Binding-site contacts:
Ligand atom C2 contacts residue ASN56 of chain 1.E at 2.6 Å.
Ligand atom O7 contacts residue HIS68 of chain 1.E at 4.3 Å.
Ligand atom C7 contacts residue ASN56 of chain 1.E at 3.7 Å.
Ligand atom O7 contacts residue ASN56 of chain 1.E at 3.7 Å.
Ligand atom C8 contacts residue LYS55 of chain 1.E at 4.0 Å.
Ligand atom C4 contacts residue ASN56 of chain 1.E at 4.2 Å.
Ligand atom O5 contacts residue ASN56 of chain 1.E at 2.3 Å (h-bond).
Ligand atom N2 contacts residue ASN56 of chain 1.E at 3.1 Å (h-bond).
Ligand atom O6 contacts residue TYR87 of chain 1.E at 4.3 Å.
Ligand atom C1 contacts residue ASN56 of chain 1.E at 1.4 Å.
Ligand atom C5 contacts residue ASN56 of chain 1.E at 3.6 Å.
Ligand atom C3 contacts residue ASN56 of chain 1.E at 3.9 Å.
Ligand atom O5 contacts residue TYR87 of chain 1.E at 4.0 Å.

Sequence of chain 1.E:
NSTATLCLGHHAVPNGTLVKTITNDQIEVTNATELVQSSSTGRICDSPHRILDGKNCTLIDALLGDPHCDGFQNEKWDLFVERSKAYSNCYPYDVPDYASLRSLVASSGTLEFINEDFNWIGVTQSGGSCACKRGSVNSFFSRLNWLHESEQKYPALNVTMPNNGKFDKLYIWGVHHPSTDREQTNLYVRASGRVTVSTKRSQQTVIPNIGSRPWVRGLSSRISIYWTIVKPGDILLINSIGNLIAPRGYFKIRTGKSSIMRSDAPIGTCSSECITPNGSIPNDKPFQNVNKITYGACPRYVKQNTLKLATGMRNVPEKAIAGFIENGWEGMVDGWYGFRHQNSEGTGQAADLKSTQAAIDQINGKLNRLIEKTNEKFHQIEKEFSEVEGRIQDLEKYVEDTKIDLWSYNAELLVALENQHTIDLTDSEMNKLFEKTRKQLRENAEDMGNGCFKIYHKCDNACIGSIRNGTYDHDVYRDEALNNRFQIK

This protein binds this small molecule.
Small molecule (SMILES): CC(=O)N[C@@H]1[C@@H](O)[C@H](O)[C@@H](CO)O[C@H]1O